This small molecule binds to this protein.
Small molecule (SMILES): Nc1ncnc2c1ncn2[C@@H]1O[C@H](COP(=O)(O)OP(=O)(O)OP(O)(O)=S)[C@@H](O)[C@H]1O

Binding-site contacts:
Ligand atom N7 contacts residue GLY610 of chain 1.E at 3.5 Å (h-bond).
Ligand atom S1G contacts residue ARG815 of chain 1.E at 2.8 Å (salt-bridge).
Ligand atom PB contacts residue GLY608 of chain 1.E at 3.5 Å.
Ligand atom N6 contacts residue VAL570 of chain 1.E at 3.5 Å.
Ligand atom O2B contacts residue GLY608 of chain 1.E at 2.2 Å.
Ligand atom S1G contacts residue GLY608 of chain 1.E at 3.3 Å (h-bond).
Ligand atom O3' contacts residue LYS818 of chain 1.E at 2.7 Å (salt-bridge).
Ligand atom O1A contacts residue THR612 of chain 1.E at 3.3 Å (h-bond).
Ligand atom PB contacts residue LYS611 of chain 1.E at 2.8 Å.
Ligand atom O2A contacts residue LYS611 of chain 1.E at 2.7 Å (salt-bridge).
Ligand atom O3A contacts residue GLY608 of chain 1.E at 3.3 Å.
Ligand atom PB contacts residue GLY610 of chain 1.E at 3.2 Å.
Ligand atom C5 contacts residue ILE774 of chain 1.E at 3.5 Å (hydrophobic).
Ligand atom S1G contacts residue ARG756 of chain 1.D at 3.2 Å (salt-bridge).
Ligand atom O3B contacts residue LYS611 of chain 1.E at 3.5 Å.
Ligand atom O2A contacts residue GLY610 of chain 1.E at 3.4 Å.
Ligand atom C8 contacts residue GLY610 of chain 1.E at 3.2 Å.
Ligand atom N1 contacts residue ARG569 of chain 1.E at 3.1 Å (salt-bridge).
Ligand atom O1B contacts residue GLY610 of chain 1.E at 2.3 Å.
Ligand atom N1 contacts residue VAL570 of chain 1.E at 3.4 Å.
Ligand atom C8 contacts residue ALA814 of chain 1.E at 3.5 Å (hydrophobic).
Ligand atom O1B contacts residue LYS611 of chain 1.E at 1.3 Å (salt-bridge).
Ligand atom O1B contacts residue VAL609 of chain 1.E at 3.5 Å.
Ligand atom O2A contacts residue THR612 of chain 1.E at 2.6 Å (h-bond).
Ligand atom N6 contacts residue ILE571 of chain 1.E at 1.3 Å (h-bond).
Ligand atom O3B contacts residue GLY608 of chain 1.E at 3.4 Å (h-bond).
Ligand atom O2A contacts residue GLU613 of chain 1.E at 3.0 Å (salt-bridge).
Ligand atom C6 contacts residue ILE571 of chain 1.E at 2.6 Å (hydrophobic).
Ligand atom O2B contacts residue GLY610 of chain 1.E at 2.6 Å (h-bond).
Ligand atom O1A contacts residue ARG815 of chain 1.E at 3.4 Å (salt-bridge).
Ligand atom O2' contacts residue LYS818 of chain 1.E at 3.5 Å.
Ligand atom O1B contacts residue THR612 of chain 1.E at 3.2 Å (h-bond).
Ligand atom O2B contacts residue LYS611 of chain 1.E at 3.6 Å (salt-bridge).
Ligand atom C2 contacts residue ARG569 of chain 1.E at 3.2 Å.
Ligand atom O2B contacts residue VAL609 of chain 1.E at 1.3 Å (h-bond).
Ligand atom O3A contacts residue VAL609 of chain 1.E at 3.4 Å (h-bond).
Ligand atom N1 contacts residue ILE571 of chain 1.E at 3.0 Å (h-bond).
Ligand atom O2G contacts residue THR612 of chain 1.E at 2.9 Å (h-bond).
Ligand atom O4' contacts residue ALA814 of chain 1.E at 3.5 Å.
Ligand atom PB contacts residue VAL609 of chain 1.E at 2.9 Å.

Sequence of chain 1.D:
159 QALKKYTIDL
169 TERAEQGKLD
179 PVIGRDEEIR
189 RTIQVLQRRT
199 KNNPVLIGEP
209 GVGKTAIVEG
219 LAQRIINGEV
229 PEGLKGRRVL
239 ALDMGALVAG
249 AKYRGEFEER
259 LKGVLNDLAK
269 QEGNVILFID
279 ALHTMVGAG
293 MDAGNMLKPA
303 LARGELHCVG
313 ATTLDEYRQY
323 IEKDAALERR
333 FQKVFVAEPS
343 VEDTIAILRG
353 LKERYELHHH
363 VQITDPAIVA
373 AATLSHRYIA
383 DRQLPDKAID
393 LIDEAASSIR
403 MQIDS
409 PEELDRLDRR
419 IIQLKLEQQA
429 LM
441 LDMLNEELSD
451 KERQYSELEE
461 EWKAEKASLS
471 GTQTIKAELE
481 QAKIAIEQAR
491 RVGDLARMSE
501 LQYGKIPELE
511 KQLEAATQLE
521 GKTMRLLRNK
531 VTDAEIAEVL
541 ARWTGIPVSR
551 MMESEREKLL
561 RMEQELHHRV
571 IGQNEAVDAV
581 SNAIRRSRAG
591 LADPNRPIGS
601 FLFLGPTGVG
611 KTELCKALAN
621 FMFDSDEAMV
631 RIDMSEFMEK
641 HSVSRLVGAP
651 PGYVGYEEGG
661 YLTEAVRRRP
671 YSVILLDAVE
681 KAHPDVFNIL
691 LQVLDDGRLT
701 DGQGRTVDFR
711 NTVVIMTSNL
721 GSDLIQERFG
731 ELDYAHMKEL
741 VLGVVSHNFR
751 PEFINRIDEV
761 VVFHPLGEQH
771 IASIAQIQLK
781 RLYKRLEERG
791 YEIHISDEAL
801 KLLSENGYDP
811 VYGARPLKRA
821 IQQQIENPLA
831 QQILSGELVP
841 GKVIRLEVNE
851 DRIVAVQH

Sequence of chain 1.E:
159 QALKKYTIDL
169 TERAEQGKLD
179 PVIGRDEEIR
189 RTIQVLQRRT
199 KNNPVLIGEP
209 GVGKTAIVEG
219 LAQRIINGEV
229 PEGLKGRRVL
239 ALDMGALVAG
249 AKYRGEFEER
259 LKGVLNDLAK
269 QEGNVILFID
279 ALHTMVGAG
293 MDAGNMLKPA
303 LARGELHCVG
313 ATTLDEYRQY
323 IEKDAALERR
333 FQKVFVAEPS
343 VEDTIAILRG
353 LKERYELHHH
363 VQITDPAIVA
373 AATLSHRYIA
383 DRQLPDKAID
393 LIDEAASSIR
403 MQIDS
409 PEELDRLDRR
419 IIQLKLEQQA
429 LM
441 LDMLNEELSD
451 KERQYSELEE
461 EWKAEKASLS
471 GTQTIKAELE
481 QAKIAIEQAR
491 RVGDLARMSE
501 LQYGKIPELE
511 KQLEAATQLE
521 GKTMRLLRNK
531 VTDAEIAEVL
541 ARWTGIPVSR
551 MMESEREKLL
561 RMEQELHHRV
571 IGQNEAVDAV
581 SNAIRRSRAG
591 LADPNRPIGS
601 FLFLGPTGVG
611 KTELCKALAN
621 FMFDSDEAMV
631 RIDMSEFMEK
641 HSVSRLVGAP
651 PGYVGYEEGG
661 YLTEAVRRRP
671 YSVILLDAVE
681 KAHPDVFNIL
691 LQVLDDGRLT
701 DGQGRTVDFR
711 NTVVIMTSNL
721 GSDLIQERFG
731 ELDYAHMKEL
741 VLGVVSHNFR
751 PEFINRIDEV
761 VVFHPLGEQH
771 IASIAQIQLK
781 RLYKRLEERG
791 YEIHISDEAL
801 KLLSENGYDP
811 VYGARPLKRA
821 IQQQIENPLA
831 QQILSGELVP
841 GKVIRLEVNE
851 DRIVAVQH